Binding-site contacts:
Ligand atom O2 contacts residue TYR58 of chain 1.A at 4.0 Å.
Ligand atom BR1 contacts residue TRP42 of chain 1.A at 3.7 Å.
Ligand atom C7 contacts residue LEU55 of chain 1.A at 4.3 Å (hydrophobic).
Ligand atom C6 contacts residue LEU53 of chain 1.A at 3.7 Å (hydrophobic).
Ligand atom O3 contacts residue LEU55 of chain 1.A at 3.9 Å.
Ligand atom C1 contacts residue ASN101 of chain 1.A at 3.6 Å.
Ligand atom BR1 contacts residue PRO43 of chain 1.A at 3.8 Å.
Ligand atom BR1 contacts residue LEU53 of chain 1.A at 4.1 Å.
Ligand atom C5 contacts residue PRO43 of chain 1.A at 4.0 Å (hydrophobic).
Ligand atom C3 contacts residue VAL48 of chain 1.A at 3.5 Å (hydrophobic).
Ligand atom C6 contacts residue ILE107 of chain 1.A at 4.4 Å (hydrophobic).
Ligand atom C3 contacts residue ILE107 of chain 1.A at 4.3 Å (hydrophobic).
Ligand atom C1 contacts residue LEU55 of chain 1.A at 4.4 Å (hydrophobic).
Ligand atom O2 contacts residue ASN101 of chain 1.A at 2.9 Å (h-bond).
Ligand atom C7 contacts residue ILE107 of chain 1.A at 4.4 Å (hydrophobic).
Ligand atom O1 contacts residue TYR100 of chain 1.A at 3.5 Å.
Ligand atom C5 contacts residue LEU53 of chain 1.A at 3.6 Å (hydrophobic).
Ligand atom C3 contacts residue PRO43 of chain 1.A at 4.4 Å (hydrophobic).
Ligand atom O2 contacts residue TYR100 of chain 1.A at 4.3 Å.
Ligand atom C4 contacts residue ILE107 of chain 1.A at 4.3 Å (hydrophobic).
Ligand atom C4 contacts residue PRO43 of chain 1.A at 3.6 Å (hydrophobic).
Ligand atom O1 contacts residue TYR58 of chain 1.A at 3.9 Å.
Ligand atom C4 contacts residue VAL48 of chain 1.A at 4.0 Å (hydrophobic).
Ligand atom C2 contacts residue VAL48 of chain 1.A at 4.4 Å (hydrophobic).
Ligand atom C2 contacts residue ILE107 of chain 1.A at 4.2 Å (hydrophobic).
Ligand atom O1 contacts residue LEU55 of chain 1.A at 3.4 Å.
Ligand atom C1 contacts residue TYR100 of chain 1.A at 4.3 Å (hydrophobic).
Ligand atom O3 contacts residue ASN101 of chain 1.A at 4.2 Å.
Ligand atom C4 contacts residue LEU53 of chain 1.A at 4.1 Å (hydrophobic).
Ligand atom C1 contacts residue TYR58 of chain 1.A at 4.1 Å (hydrophobic).
Ligand atom C7 contacts residue LEU53 of chain 1.A at 4.1 Å (hydrophobic).
Ligand atom O2 contacts residue ILE107 of chain 1.A at 4.3 Å.
Ligand atom O1 contacts residue ASN101 of chain 1.A at 3.6 Å.
Ligand atom C5 contacts residue ILE107 of chain 1.A at 4.3 Å (hydrophobic).

Sequence of chain 1.A:
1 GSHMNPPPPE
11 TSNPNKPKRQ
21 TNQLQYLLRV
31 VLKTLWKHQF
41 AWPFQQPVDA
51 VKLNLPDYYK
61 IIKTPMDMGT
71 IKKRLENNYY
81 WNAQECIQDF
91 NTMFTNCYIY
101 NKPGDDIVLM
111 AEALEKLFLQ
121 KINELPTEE

This protein binds this small molecule.
Small molecule (SMILES): O=C(O)c1ccc(Br)cc1O